Sequence of chain 1.B:
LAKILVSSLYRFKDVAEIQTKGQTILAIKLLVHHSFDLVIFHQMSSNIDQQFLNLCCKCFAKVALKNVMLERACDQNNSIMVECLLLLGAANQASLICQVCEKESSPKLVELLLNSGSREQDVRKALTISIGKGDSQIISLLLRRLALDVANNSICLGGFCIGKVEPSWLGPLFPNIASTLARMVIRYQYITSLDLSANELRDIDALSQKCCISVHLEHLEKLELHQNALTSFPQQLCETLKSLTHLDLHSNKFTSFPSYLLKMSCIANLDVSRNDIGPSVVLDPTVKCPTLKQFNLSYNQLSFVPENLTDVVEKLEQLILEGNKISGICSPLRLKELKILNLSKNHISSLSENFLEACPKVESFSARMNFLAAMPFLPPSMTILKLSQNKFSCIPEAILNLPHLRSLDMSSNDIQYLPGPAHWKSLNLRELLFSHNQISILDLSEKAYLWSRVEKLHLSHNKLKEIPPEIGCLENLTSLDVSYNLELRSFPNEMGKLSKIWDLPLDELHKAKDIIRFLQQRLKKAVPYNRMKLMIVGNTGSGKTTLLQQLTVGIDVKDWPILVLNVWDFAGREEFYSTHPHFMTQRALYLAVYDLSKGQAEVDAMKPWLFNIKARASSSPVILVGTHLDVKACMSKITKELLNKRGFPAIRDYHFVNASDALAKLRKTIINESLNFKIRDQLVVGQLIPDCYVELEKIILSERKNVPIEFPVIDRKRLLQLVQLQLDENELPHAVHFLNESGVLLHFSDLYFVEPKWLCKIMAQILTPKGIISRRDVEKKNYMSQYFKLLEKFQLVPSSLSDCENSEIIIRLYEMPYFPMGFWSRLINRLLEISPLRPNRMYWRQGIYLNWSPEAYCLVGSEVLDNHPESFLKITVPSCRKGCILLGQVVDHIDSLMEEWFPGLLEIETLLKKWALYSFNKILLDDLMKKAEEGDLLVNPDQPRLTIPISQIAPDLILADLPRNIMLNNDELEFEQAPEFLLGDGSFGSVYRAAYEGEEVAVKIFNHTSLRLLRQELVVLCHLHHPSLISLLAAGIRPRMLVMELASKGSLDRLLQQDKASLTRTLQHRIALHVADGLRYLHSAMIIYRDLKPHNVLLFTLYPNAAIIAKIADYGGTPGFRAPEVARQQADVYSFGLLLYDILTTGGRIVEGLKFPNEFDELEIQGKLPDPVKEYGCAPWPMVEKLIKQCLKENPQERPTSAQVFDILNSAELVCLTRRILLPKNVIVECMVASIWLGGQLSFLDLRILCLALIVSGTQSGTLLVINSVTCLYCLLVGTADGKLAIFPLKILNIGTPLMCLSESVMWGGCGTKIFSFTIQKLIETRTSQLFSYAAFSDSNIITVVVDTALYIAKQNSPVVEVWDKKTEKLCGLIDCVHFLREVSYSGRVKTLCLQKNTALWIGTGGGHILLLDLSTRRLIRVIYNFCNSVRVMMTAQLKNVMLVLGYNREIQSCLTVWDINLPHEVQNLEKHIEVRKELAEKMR

A protein and the small-molecule ligand that binds it are described below.
Small molecule (SMILES): C[C@@H]1CN(c2cc(-c3n[nH]c4ccc(OC5(C)CC5)cc34)ncn2)C[C@H](C)O1

Binding-site contacts:
Ligand atom C18 contacts residue GLY1886 of chain 1.B at 3.9 Å.
Ligand atom C9 contacts residue LEU1885 of chain 1.B at 3.9 Å (hydrophobic).
Ligand atom C11 contacts residue LEU1885 of chain 1.B at 4.0 Å (hydrophobic).
Ligand atom C6 contacts residue LEU1949 of chain 1.B at 3.8 Å (hydrophobic).
Ligand atom O1 contacts residue ALA1950 of chain 1.B at 4.0 Å.
Ligand atom C10 contacts residue SER1954 of chain 1.B at 3.5 Å.
Ligand atom N5 contacts residue ALA1950 of chain 1.B at 3.9 Å.
Ligand atom C12 contacts residue GLU1948 of chain 1.B at 3.8 Å.
Ligand atom C6 contacts residue ARG1895 of chain 1.B at 3.8 Å.
Ligand atom N5 contacts residue GLU1948 of chain 1.B at 2.7 Å (salt-bridge).
Ligand atom C15 contacts residue VAL1893 of chain 1.B at 4.0 Å (hydrophobic).
Ligand atom C17 contacts residue ALA2016 of chain 1.B at 3.6 Å (hydrophobic).
Ligand atom C4 contacts residue LEU1949 of chain 1.B at 3.7 Å (hydrophobic).
Ligand atom O2 contacts residue ALA2016 of chain 1.B at 4.0 Å.
Ligand atom C8 contacts residue LEU1885 of chain 1.B at 3.6 Å (hydrophobic).
Ligand atom C17 contacts residue HIS1998 of chain 1.B at 3.5 Å.
Ligand atom C18 contacts residue ASP1887 of chain 1.B at 3.7 Å.
Ligand atom N4 contacts residue ALA1950 of chain 1.B at 3.4 Å (h-bond).
Ligand atom C19 contacts residue ASP1887 of chain 1.B at 3.7 Å.
Ligand atom C17 contacts residue LEU2001 of chain 1.B at 4.0 Å (hydrophobic).
Ligand atom N4 contacts residue GLU1948 of chain 1.B at 3.5 Å (salt-bridge).
Ligand atom C18 contacts residue VAL1893 of chain 1.B at 3.6 Å (hydrophobic).
Ligand atom N4 contacts residue LEU1949 of chain 1.B at 3.9 Å.
Ligand atom C7 contacts residue LEU1885 of chain 1.B at 3.9 Å (hydrophobic).
Ligand atom C5 contacts residue ALA1950 of chain 1.B at 4.0 Å (hydrophobic).
Ligand atom C1 contacts residue GLY1953 of chain 1.B at 3.8 Å.
Ligand atom N2 contacts residue LEU2001 of chain 1.B at 3.8 Å.
Ligand atom N1 contacts residue ALA1950 of chain 1.B at 3.7 Å.
Ligand atom C4 contacts residue ALA1950 of chain 1.B at 3.2 Å (hydrophobic).
Ligand atom C21 contacts residue LEU2001 of chain 1.B at 3.8 Å (hydrophobic).
Ligand atom C10 contacts residue LEU1885 of chain 1.B at 4.0 Å (hydrophobic).
Ligand atom C12 contacts residue LEU2001 of chain 1.B at 3.7 Å (hydrophobic).
Ligand atom N3 contacts residue SER1954 of chain 1.B at 3.9 Å.
Ligand atom C3 contacts residue GLY1953 of chain 1.B at 3.8 Å.
Ligand atom C13 contacts residue MET1947 of chain 1.B at 3.6 Å (hydrophobic).
Ligand atom N4 contacts residue LEU1885 of chain 1.B at 3.9 Å.
Ligand atom C20 contacts residue VAL1893 of chain 1.B at 3.9 Å (hydrophobic).
Ligand atom O2 contacts residue VAL1893 of chain 1.B at 4.0 Å.
Ligand atom C14 contacts residue MET1947 of chain 1.B at 3.7 Å (hydrophobic).
Ligand atom C13 contacts residue LEU2001 of chain 1.B at 4.0 Å (hydrophobic).